Sequence of chain 1.A:
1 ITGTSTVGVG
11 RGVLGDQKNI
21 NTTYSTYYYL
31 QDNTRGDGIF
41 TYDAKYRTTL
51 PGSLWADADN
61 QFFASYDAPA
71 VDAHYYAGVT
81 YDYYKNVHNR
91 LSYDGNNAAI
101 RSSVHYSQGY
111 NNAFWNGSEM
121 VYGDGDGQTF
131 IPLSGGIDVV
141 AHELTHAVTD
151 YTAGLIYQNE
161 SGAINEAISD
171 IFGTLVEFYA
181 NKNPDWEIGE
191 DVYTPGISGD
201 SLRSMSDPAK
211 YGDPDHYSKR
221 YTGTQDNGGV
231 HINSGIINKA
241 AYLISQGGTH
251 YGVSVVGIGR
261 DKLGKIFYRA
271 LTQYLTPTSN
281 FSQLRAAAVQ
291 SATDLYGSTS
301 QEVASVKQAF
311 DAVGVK

A small-molecule ligand and the protein it binds are described below.
Small molecule (SMILES): CC(C)[C@H](N)C(=O)O

Binding-site contacts:
Ligand atom C contacts residue TRP1 of chain 1.C at 1.3 Å (hydrophobic).
Ligand atom N contacts residue TRP1 of chain 1.C at 2.9 Å (h-bond).
Ligand atom CA contacts residue GLU143 of chain 1.A at 3.3 Å.
Ligand atom CG2 contacts residue HIS142 of chain 1.A at 4.0 Å.
Ligand atom C contacts residue ARG203 of chain 1.A at 4.0 Å.
Ligand atom C contacts residue ASN112 of chain 1.A at 4.0 Å.
Ligand atom O contacts residue TRP1 of chain 1.C at 2.2 Å (h-bond).
Ligand atom CG2 contacts residue TRP1 of chain 1.C at 4.3 Å (hydrophobic).
Ligand atom N contacts residue GLU143 of chain 1.A at 2.8 Å (salt-bridge).
Ligand atom N contacts residue ALA113 of chain 1.A at 2.7 Å (h-bond).
Ligand atom CA contacts residue ALA113 of chain 1.A at 4.1 Å (hydrophobic).
Ligand atom O contacts residue GLU166 of chain 1.A at 4.4 Å.
Ligand atom CB contacts residue VAL139 of chain 1.A at 4.4 Å (hydrophobic).
Ligand atom CB contacts residue ASN112 of chain 1.A at 4.2 Å.
Ligand atom CA contacts residue ASN112 of chain 1.A at 3.6 Å.
Ligand atom CG1 contacts residue GLU143 of chain 1.A at 4.4 Å.
Ligand atom CG2 contacts residue ILE188 of chain 1.A at 4.3 Å (hydrophobic).
Ligand atom CG2 contacts residue ARG203 of chain 1.A at 3.8 Å.
Ligand atom CG2 contacts residue VAL139 of chain 1.A at 4.3 Å (hydrophobic).
Ligand atom CA contacts residue HIS142 of chain 1.A at 4.3 Å.
Ligand atom CB contacts residue TRP1 of chain 1.C at 3.5 Å (hydrophobic).
Ligand atom C contacts residue HIS231 of chain 1.A at 4.0 Å.
Ligand atom O contacts residue ARG203 of chain 1.A at 2.8 Å (salt-bridge).
Ligand atom CG1 contacts residue VAL139 of chain 1.A at 4.3 Å (hydrophobic).
Ligand atom O contacts residue LEU202 of chain 1.A at 4.4 Å.
Ligand atom CG2 contacts residue LEU202 of chain 1.A at 4.4 Å (hydrophobic).
Ligand atom CG1 contacts residue LEU133 of chain 1.A at 3.9 Å (hydrophobic).
Ligand atom CG1 contacts residue ASN112 of chain 1.A at 3.7 Å.
Ligand atom CG1 contacts residue TRP1 of chain 1.C at 3.6 Å (hydrophobic).
Ligand atom O contacts residue HIS231 of chain 1.A at 3.7 Å.
Ligand atom N contacts residue ASN112 of chain 1.A at 2.8 Å (h-bond).
Ligand atom CG1 contacts residue LEU202 of chain 1.A at 4.0 Å (hydrophobic).
Ligand atom CB contacts residue GLU143 of chain 1.A at 3.4 Å.
Ligand atom CG2 contacts residue GLU143 of chain 1.A at 4.2 Å.
Ligand atom CA contacts residue TRP1 of chain 1.C at 2.4 Å (hydrophobic).